Binding-site contacts:
Ligand atom CBD contacts residue LEU393 of chain 1.B at 3.8 Å (hydrophobic).
Ligand atom OAF contacts residue HIS190 of chain 1.B at 3.0 Å (h-bond).
Ligand atom CAB contacts residue TYR79 of chain 1.B at 3.5 Å (hydrophobic).
Ligand atom CAJ contacts residue PHE99 of chain 1.B at 3.7 Å (hydrophobic).
Ligand atom NBI contacts residue TYR179 of chain 1.B at 3.7 Å.
Ligand atom CAY contacts residue PHE99 of chain 1.B at 3.7 Å (hydrophobic).
Ligand atom CAX contacts residue TYR79 of chain 1.B at 3.5 Å (hydrophobic).
Ligand atom CAJ contacts residue TYR24 of chain 1.B at 3.8 Å (hydrophobic).
Ligand atom OAF contacts residue OLC1 of chain 1.J at 3.8 Å.
Ligand atom CAP contacts residue TYR24 of chain 1.B at 3.5 Å (hydrophobic).
Ligand atom CAP contacts residue LEU393 of chain 1.B at 3.8 Å (hydrophobic).
Ligand atom CAW contacts residue TYR179 of chain 1.B at 3.7 Å (hydrophobic).
Ligand atom CAR contacts residue TYR179 of chain 1.B at 3.2 Å (hydrophobic).
Ligand atom CAQ contacts residue PHE99 of chain 1.B at 3.6 Å (hydrophobic).
Ligand atom FAG contacts residue PHE176 of chain 1.B at 3.5 Å.
Ligand atom CAA contacts residue HIS362 of chain 1.B at 3.7 Å.
Ligand atom CAB contacts residue CYS175 of chain 1.B at 3.2 Å (hydrophobic).
Ligand atom CAO contacts residue TRP75 of chain 1.B at 3.8 Å (hydrophobic).
Ligand atom CAK contacts residue PHE100 of chain 1.B at 3.5 Å (hydrophobic).
Ligand atom NBI contacts residue HIS190 of chain 1.B at 3.7 Å.
Ligand atom CAB contacts residue GLU177 of chain 1.B at 3.3 Å.
Ligand atom NBJ contacts residue TRP75 of chain 1.B at 3.5 Å.
Ligand atom CBF contacts residue PHE154 of chain 1.B at 3.5 Å (hydrophobic).
Ligand atom CBF contacts residue HIS190 of chain 1.B at 3.7 Å.
Ligand atom CAC contacts residue PHE176 of chain 1.B at 3.5 Å (hydrophobic).
Ligand atom CAD contacts residue OLC1 of chain 1.J at 3.7 Å.
Ligand atom FAG contacts residue GLY96 of chain 1.B at 3.3 Å.
Ligand atom CAI contacts residue ILE193 of chain 1.B at 3.6 Å (hydrophobic).
Ligand atom CAX contacts residue TRP75 of chain 1.B at 3.6 Å (hydrophobic).
Ligand atom CAS contacts residue TRP75 of chain 1.B at 3.5 Å (hydrophobic).
Ligand atom CBE contacts residue TRP75 of chain 1.B at 3.8 Å (hydrophobic).
Ligand atom CAZ contacts residue PHE99 of chain 1.B at 3.7 Å (hydrophobic).
Ligand atom CAN contacts residue PHE154 of chain 1.B at 3.5 Å (hydrophobic).
Ligand atom CAW contacts residue HIS190 of chain 1.B at 3.6 Å.
Ligand atom CAI contacts residue PHE154 of chain 1.B at 3.8 Å (hydrophobic).
Ligand atom NAU contacts residue TYR79 of chain 1.B at 2.7 Å (h-bond).
Ligand atom NAT contacts residue TYR24 of chain 1.B at 2.8 Å (h-bond).
Ligand atom OAE contacts residue GLN366 of chain 1.B at 3.1 Å (h-bond).
Ligand atom CBD contacts residue TYR79 of chain 1.B at 3.8 Å (hydrophobic).
Ligand atom CAY contacts residue PHE176 of chain 1.B at 3.8 Å (hydrophobic).

Sequence of chain 1.B:
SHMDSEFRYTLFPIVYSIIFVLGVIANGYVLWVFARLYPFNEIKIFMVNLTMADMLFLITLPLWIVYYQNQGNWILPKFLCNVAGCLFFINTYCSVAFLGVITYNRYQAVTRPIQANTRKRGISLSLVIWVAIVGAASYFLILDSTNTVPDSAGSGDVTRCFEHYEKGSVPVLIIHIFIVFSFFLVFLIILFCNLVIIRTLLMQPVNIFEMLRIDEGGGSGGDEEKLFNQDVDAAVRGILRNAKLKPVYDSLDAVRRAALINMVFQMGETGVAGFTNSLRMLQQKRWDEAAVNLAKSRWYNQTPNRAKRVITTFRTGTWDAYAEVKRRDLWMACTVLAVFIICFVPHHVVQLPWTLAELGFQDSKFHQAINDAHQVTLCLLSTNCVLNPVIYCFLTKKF

The small molecule below binds the protein below.
Small molecule (SMILES): C#Cc1cccc2c1c(C(=O)c1ccc(Cn3c(C)nc4cnccc43)c(F)c1)cn2C(=O)N(C)C